Sequence of chain 2.B:
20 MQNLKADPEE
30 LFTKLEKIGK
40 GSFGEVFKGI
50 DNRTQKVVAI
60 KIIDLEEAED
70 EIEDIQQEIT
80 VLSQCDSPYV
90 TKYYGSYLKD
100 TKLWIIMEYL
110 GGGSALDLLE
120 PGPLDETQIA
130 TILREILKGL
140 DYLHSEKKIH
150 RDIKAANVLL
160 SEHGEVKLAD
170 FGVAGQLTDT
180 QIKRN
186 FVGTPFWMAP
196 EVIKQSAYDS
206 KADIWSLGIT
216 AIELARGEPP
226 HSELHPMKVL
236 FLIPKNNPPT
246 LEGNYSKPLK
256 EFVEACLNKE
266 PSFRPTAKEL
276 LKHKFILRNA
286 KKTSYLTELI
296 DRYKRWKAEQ

Binding-site contacts:
Ligand atom C10 contacts residue TYR108 of chain 2.B at 3.8 Å (hydrophobic).
Ligand atom N2 contacts residue GLU107 of chain 2.B at 2.6 Å (salt-bridge).
Ligand atom C36 contacts residue LYS60 of chain 2.B at 3.9 Å.
Ligand atom N5 contacts residue LEU109 of chain 2.B at 2.9 Å (h-bond).
Ligand atom C19 contacts residue GLY111 of chain 2.B at 3.7 Å.
Ligand atom C13 contacts residue GLU107 of chain 2.B at 3.5 Å.
Ligand atom C21 contacts residue GLY110 of chain 2.B at 3.1 Å.
Ligand atom C9 contacts residue LEU109 of chain 2.B at 3.4 Å (hydrophobic).
Ligand atom C16 contacts residue MET106 of chain 2.B at 3.6 Å (hydrophobic).
Ligand atom N4 contacts residue GLU107 of chain 2.B at 3.5 Å (salt-bridge).
Ligand atom N4 contacts residue ALA58 of chain 2.B at 3.9 Å.
Ligand atom N4 contacts residue TYR108 of chain 2.B at 3.6 Å.
Ligand atom C35 contacts residue ASN156 of chain 2.B at 3.8 Å.
Ligand atom C9 contacts residue ILE37 of chain 2.B at 3.9 Å (hydrophobic).
Ligand atom C6 contacts residue LEU109 of chain 2.B at 3.6 Å (hydrophobic).
Ligand atom C23 contacts residue LYS299 of chain 2.B at 3.8 Å.
Ligand atom O26 contacts residue LYS60 of chain 2.B at 3.0 Å (salt-bridge).
Ligand atom C11 contacts residue GLY112 of chain 2.B at 3.8 Å.
Ligand atom C13 contacts residue ALA58 of chain 2.B at 3.8 Å (hydrophobic).
Ligand atom C14 contacts residue LEU158 of chain 2.B at 3.8 Å (hydrophobic).
Ligand atom C35 contacts residue ALA155 of chain 2.B at 3.4 Å (hydrophobic).
Ligand atom C7 contacts residue LEU109 of chain 2.B at 3.6 Å (hydrophobic).
Ligand atom O34 contacts residue LYS60 of chain 2.B at 3.3 Å (salt-bridge).
Ligand atom C3 contacts residue LEU109 of chain 2.B at 3.5 Å (hydrophobic).
Ligand atom O26 contacts residue MET106 of chain 2.B at 3.4 Å.
Ligand atom C6 contacts residue ILE37 of chain 2.B at 3.8 Å (hydrophobic).
Ligand atom N2 contacts residue ALA58 of chain 2.B at 3.5 Å.
Ligand atom C33 contacts residue ALA168 of chain 2.B at 3.7 Å (hydrophobic).
Ligand atom C15 contacts residue LEU158 of chain 2.B at 3.7 Å (hydrophobic).
Ligand atom C22 contacts residue GLY110 of chain 2.B at 3.8 Å.
Ligand atom C10 contacts residue GLY110 of chain 2.B at 3.8 Å.
Ligand atom C9 contacts residue TYR108 of chain 2.B at 3.8 Å (hydrophobic).
Ligand atom C19 contacts residue TYR298 of chain 2.B at 3.6 Å (hydrophobic).
Ligand atom N20 contacts residue GLY110 of chain 2.B at 3.8 Å.
Ligand atom N4 contacts residue LEU109 of chain 2.B at 2.8 Å (h-bond).
Ligand atom N2 contacts residue TYR108 of chain 2.B at 3.8 Å.
Ligand atom C23 contacts residue ILE295 of chain 2.B at 3.7 Å (hydrophobic).
Ligand atom C33 contacts residue ASN156 of chain 2.B at 3.7 Å.
Ligand atom N2 contacts residue LEU109 of chain 2.B at 3.6 Å (h-bond).
Ligand atom C36 contacts residue PHE42 of chain 2.B at 3.4 Å (hydrophobic).

This protein binds this small molecule.
Small molecule (SMILES): CO[C@@H](C(=O)N1Cc2[nH]nc(NC(=O)c3ccc(N4CCN(C)CC4)cc3)c2C1)c1ccccc1